Binding-site contacts:
Ligand atom N contacts residue ASP156 of chain 2.A at 2.8 Å (salt-bridge).
Ligand atom N contacts residue ASP102 of chain 2.A at 2.8 Å (salt-bridge).
Ligand atom N6 contacts residue TYR106 of chain 2.A at 3.3 Å.
Ligand atom C14 contacts residue TYR106 of chain 2.A at 3.6 Å (hydrophobic).
Ligand atom C13 contacts residue TYR106 of chain 2.A at 3.6 Å (hydrophobic).
Ligand atom C3 contacts residue TYR106 of chain 2.A at 3.7 Å (hydrophobic).
Ligand atom C5 contacts residue ALA232 of chain 2.A at 3.7 Å (hydrophobic).
Ligand atom C3 contacts residue CYS158 of chain 2.A at 3.7 Å (hydrophobic).
Ligand atom N2 contacts residue ALA232 of chain 2.A at 3.7 Å.
Ligand atom C4 contacts residue TYR106 of chain 2.A at 3.6 Å (hydrophobic).
Ligand atom C5 contacts residue MET260 of chain 2.A at 3.7 Å (hydrophobic).
Ligand atom C14 contacts residue ASP102 of chain 2.A at 3.8 Å.
Ligand atom C15 contacts residue ASP102 of chain 2.A at 3.7 Å.
Ligand atom C4 contacts residue MET260 of chain 2.A at 3.7 Å (hydrophobic).
Ligand atom N contacts residue ILE201 of chain 2.A at 3.6 Å.
Ligand atom O contacts residue CYS158 of chain 2.A at 3.4 Å.
Ligand atom O contacts residue GLN203 of chain 2.A at 2.9 Å (h-bond).
Ligand atom N2 contacts residue LEU231 of chain 2.A at 2.8 Å (h-bond).
Ligand atom N1 contacts residue ASP156 of chain 2.A at 2.7 Å (salt-bridge).
Ligand atom C6 contacts residue ALA232 of chain 2.A at 3.7 Å (hydrophobic).
Ligand atom N5 contacts residue GLY261 of chain 2.A at 3.7 Å.
Ligand atom C4 contacts residue LEU231 of chain 2.A at 3.7 Å (hydrophobic).
Ligand atom O contacts residue ASP156 of chain 2.A at 3.5 Å (salt-bridge).
Ligand atom C contacts residue MET260 of chain 2.A at 3.7 Å (hydrophobic).
Ligand atom C contacts residue TYR106 of chain 2.A at 3.7 Å (hydrophobic).
Ligand atom C1 contacts residue CYS158 of chain 2.A at 3.7 Å (hydrophobic).
Ligand atom N6 contacts residue ASP102 of chain 2.A at 2.8 Å (salt-bridge).
Ligand atom N6 contacts residue MET260 of chain 2.A at 3.3 Å.
Ligand atom O contacts residue GLY229 of chain 2.A at 3.3 Å.
Ligand atom C15 contacts residue TYR106 of chain 2.A at 3.5 Å (hydrophobic).
Ligand atom C contacts residue ASP156 of chain 2.A at 3.5 Å.
Ligand atom C contacts residue ASP102 of chain 2.A at 3.5 Å.
Ligand atom C7 contacts residue GLY261 of chain 2.A at 3.3 Å.
Ligand atom O contacts residue GLY230 of chain 2.A at 2.8 Å (h-bond).
Ligand atom C1 contacts residue ASP156 of chain 2.A at 3.5 Å.
Ligand atom C6 contacts residue GLY261 of chain 2.A at 3.6 Å.
Ligand atom C7 contacts residue ALA232 of chain 2.A at 3.6 Å (hydrophobic).
Ligand atom N3 contacts residue ALA232 of chain 2.A at 2.9 Å (h-bond).
Ligand atom N2 contacts residue MET260 of chain 2.A at 3.5 Å (h-bond).
Ligand atom N contacts residue SER103 of chain 2.A at 3.7 Å.

A protein and the small-molecule ligand that binds it are described below.
Small molecule (SMILES): Nc1nc(=O)c2cc3nc(NCCN4CCCCC4)[nH]c3cc2[nH]1

Sequence of chain 2.A:
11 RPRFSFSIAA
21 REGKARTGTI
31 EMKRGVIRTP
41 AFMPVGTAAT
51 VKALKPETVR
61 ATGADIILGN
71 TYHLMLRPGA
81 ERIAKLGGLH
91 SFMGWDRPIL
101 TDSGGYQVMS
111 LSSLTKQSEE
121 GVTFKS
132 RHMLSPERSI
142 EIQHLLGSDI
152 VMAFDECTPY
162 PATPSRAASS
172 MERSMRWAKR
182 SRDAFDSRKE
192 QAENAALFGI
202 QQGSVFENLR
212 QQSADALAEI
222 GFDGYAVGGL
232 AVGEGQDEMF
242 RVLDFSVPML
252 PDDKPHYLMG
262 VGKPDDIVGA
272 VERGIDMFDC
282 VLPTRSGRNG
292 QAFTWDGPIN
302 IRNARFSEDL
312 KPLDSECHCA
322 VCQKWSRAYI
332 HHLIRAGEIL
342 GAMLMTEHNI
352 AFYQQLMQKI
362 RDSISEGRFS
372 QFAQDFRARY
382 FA